Binding-site contacts:
Ligand atom C12 contacts residue LEU41 of chain 1.A at 3.3 Å (hydrophobic).
Ligand atom O17 contacts residue LEU38 of chain 1.A at 4.2 Å.
Ligand atom C19 contacts residue MET82 of chain 1.A at 3.4 Å (hydrophobic).
Ligand atom C8 contacts residue MET79 of chain 1.A at 4.2 Å (hydrophobic).
Ligand atom C2 contacts residue MET82 of chain 1.A at 4.1 Å (hydrophobic).
Ligand atom C17 contacts residue LEU38 of chain 1.A at 3.8 Å (hydrophobic).
Ligand atom C13 contacts residue ASN42 of chain 1.A at 3.9 Å.
Ligand atom O3 contacts residue MET82 of chain 1.A at 3.9 Å.
Ligand atom C16 contacts residue LEU38 of chain 1.A at 3.8 Å (hydrophobic).
Ligand atom C11 contacts residue LEU41 of chain 1.A at 3.5 Å (hydrophobic).
Ligand atom C12 contacts residue MET232 of chain 1.A at 3.8 Å (hydrophobic).
Ligand atom O17 contacts residue PHE228 of chain 1.A at 4.1 Å.
Ligand atom C1 contacts residue LEU41 of chain 1.A at 4.1 Å (hydrophobic).
Ligand atom C12 contacts residue ASN42 of chain 1.A at 3.5 Å.
Ligand atom O3 contacts residue ARG89 of chain 1.A at 2.9 Å (salt-bridge).
Ligand atom O17 contacts residue LEU217 of chain 1.A at 4.2 Å.
Ligand atom C4 contacts residue MET82 of chain 1.A at 4.1 Å (hydrophobic).
Ligand atom C17 contacts residue THR214 of chain 1.A at 3.8 Å.
Ligand atom C2 contacts residue LEU44 of chain 1.A at 3.9 Å (hydrophobic).
Ligand atom C18 contacts residue THR214 of chain 1.A at 3.5 Å.
Ligand atom O17 contacts residue ASN42 of chain 1.A at 2.8 Å (h-bond).
Ligand atom O17 contacts residue THR214 of chain 1.A at 2.7 Å (h-bond).
Ligand atom C3 contacts residue MET82 of chain 1.A at 4.1 Å (hydrophobic).
Ligand atom C6 contacts residue VAL83 of chain 1.A at 3.7 Å (hydrophobic).
Ligand atom C9 contacts residue LEU41 of chain 1.A at 4.2 Å (hydrophobic).
Ligand atom C5 contacts residue PHE101 of chain 1.A at 4.1 Å (hydrophobic).
Ligand atom C1 contacts residue LEU44 of chain 1.A at 4.1 Å (hydrophobic).
Ligand atom C18 contacts residue MET79 of chain 1.A at 3.9 Å (hydrophobic).
Ligand atom C3 contacts residue ARG89 of chain 1.A at 4.1 Å.
Ligand atom O3 contacts residue PHE101 of chain 1.A at 3.9 Å.
Ligand atom C4 contacts residue PHE101 of chain 1.A at 3.8 Å (hydrophobic).
Ligand atom C6 contacts residue PHE101 of chain 1.A at 4.0 Å (hydrophobic).
Ligand atom C2 contacts residue GLN48 of chain 1.A at 4.0 Å.
Ligand atom C7 contacts residue PHE101 of chain 1.A at 4.1 Å (hydrophobic).
Ligand atom C17 contacts residue ASN42 of chain 1.A at 3.4 Å.
Ligand atom C3 contacts residue PHE101 of chain 1.A at 3.9 Å (hydrophobic).
Ligand atom C15 contacts residue MET117 of chain 1.A at 4.1 Å (hydrophobic).
Ligand atom O3 contacts residue MET86 of chain 1.A at 3.4 Å.
Ligand atom C16 contacts residue THR214 of chain 1.A at 3.9 Å.
Ligand atom C11 contacts residue MET232 of chain 1.A at 3.8 Å (hydrophobic).

The protein below binds the small molecule below.
Small molecule (SMILES): C[C@]12CC[C@H]3[C@@H](CCC4=CC(=O)CC[C@@]43C)[C@@H]1CC[C@@H]2O

Sequence of chain 1.A:
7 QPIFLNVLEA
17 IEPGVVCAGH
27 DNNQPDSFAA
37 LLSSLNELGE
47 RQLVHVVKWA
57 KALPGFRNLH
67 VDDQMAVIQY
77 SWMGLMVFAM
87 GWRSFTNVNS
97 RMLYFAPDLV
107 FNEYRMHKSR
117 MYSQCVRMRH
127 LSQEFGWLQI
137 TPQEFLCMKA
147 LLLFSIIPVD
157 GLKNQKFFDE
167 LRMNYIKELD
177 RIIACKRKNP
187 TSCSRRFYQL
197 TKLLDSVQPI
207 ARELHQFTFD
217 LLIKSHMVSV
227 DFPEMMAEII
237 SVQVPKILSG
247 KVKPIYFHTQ